The protein below binds the small molecule below.
Small molecule (SMILES): CC(=O)N[C@@H]1[C@@H](O)[C@H](O)[C@@H](CO)O[C@H]1O

Binding-site contacts:
Ligand atom N2 contacts residue ASN336 of chain 1.A at 2.8 Å (h-bond).
Ligand atom C7 contacts residue ARG447 of chain 1.A at 4.3 Å.
Ligand atom C8 contacts residue ASN300 of chain 1.A at 3.3 Å.
Ligand atom O5 contacts residue ASN336 of chain 1.A at 2.4 Å (h-bond).
Ligand atom O3 contacts residue HIS334 of chain 1.A at 4.3 Å.
Ligand atom C1 contacts residue THR418 of chain 1.A at 4.3 Å.
Ligand atom C1 contacts residue HIS334 of chain 1.A at 4.2 Å.
Ligand atom C3 contacts residue HIS334 of chain 1.A at 3.9 Å.
Ligand atom C3 contacts residue ASN336 of chain 1.A at 3.6 Å.
Ligand atom C8 contacts residue THR302 of chain 1.A at 3.6 Å.
Ligand atom C8 contacts residue HIS334 of chain 1.A at 4.0 Å.
Ligand atom C5 contacts residue ASN336 of chain 1.A at 3.7 Å.
Ligand atom O5 contacts residue THR418 of chain 1.A at 4.3 Å.
Ligand atom C2 contacts residue ASN336 of chain 1.A at 2.3 Å.
Ligand atom N2 contacts residue HIS334 of chain 1.A at 3.1 Å (h-bond).
Ligand atom C8 contacts residue ARG447 of chain 1.A at 4.0 Å.
Ligand atom C7 contacts residue ASN336 of chain 1.A at 3.2 Å.
Ligand atom C8 contacts residue CYS301 of chain 1.A at 4.4 Å (hydrophobic).
Ligand atom C7 contacts residue HIS334 of chain 1.A at 4.0 Å.
Ligand atom O7 contacts residue ASN336 of chain 1.A at 3.4 Å (h-bond).
Ligand atom C8 contacts residue ASN336 of chain 1.A at 4.3 Å.
Ligand atom O7 contacts residue ARG447 of chain 1.A at 4.0 Å.
Ligand atom C7 contacts residue ASN300 of chain 1.A at 4.3 Å.
Ligand atom O7 contacts residue ASN300 of chain 1.A at 4.3 Å.
Ligand atom C4 contacts residue ASN336 of chain 1.A at 4.1 Å.
Ligand atom C1 contacts residue ASN336 of chain 1.A at 1.4 Å.
Ligand atom C2 contacts residue HIS334 of chain 1.A at 3.9 Å.

Sequence of chain 1.A:
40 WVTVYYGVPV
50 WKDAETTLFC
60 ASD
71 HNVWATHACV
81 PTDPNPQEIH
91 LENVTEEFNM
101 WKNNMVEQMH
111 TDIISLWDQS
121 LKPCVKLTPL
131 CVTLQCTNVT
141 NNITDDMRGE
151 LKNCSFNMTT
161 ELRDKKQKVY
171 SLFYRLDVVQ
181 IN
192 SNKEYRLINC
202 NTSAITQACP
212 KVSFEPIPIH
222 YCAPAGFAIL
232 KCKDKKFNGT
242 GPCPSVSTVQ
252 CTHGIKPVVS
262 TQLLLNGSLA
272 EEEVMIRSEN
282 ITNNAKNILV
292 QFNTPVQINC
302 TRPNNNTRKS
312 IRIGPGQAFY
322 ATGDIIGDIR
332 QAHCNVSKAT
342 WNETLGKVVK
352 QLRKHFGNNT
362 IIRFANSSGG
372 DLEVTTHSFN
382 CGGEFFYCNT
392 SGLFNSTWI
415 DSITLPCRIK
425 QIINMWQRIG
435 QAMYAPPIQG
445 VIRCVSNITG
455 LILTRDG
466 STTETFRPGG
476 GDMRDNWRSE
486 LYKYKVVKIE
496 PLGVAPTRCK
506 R